Sequence of chain 1.C:
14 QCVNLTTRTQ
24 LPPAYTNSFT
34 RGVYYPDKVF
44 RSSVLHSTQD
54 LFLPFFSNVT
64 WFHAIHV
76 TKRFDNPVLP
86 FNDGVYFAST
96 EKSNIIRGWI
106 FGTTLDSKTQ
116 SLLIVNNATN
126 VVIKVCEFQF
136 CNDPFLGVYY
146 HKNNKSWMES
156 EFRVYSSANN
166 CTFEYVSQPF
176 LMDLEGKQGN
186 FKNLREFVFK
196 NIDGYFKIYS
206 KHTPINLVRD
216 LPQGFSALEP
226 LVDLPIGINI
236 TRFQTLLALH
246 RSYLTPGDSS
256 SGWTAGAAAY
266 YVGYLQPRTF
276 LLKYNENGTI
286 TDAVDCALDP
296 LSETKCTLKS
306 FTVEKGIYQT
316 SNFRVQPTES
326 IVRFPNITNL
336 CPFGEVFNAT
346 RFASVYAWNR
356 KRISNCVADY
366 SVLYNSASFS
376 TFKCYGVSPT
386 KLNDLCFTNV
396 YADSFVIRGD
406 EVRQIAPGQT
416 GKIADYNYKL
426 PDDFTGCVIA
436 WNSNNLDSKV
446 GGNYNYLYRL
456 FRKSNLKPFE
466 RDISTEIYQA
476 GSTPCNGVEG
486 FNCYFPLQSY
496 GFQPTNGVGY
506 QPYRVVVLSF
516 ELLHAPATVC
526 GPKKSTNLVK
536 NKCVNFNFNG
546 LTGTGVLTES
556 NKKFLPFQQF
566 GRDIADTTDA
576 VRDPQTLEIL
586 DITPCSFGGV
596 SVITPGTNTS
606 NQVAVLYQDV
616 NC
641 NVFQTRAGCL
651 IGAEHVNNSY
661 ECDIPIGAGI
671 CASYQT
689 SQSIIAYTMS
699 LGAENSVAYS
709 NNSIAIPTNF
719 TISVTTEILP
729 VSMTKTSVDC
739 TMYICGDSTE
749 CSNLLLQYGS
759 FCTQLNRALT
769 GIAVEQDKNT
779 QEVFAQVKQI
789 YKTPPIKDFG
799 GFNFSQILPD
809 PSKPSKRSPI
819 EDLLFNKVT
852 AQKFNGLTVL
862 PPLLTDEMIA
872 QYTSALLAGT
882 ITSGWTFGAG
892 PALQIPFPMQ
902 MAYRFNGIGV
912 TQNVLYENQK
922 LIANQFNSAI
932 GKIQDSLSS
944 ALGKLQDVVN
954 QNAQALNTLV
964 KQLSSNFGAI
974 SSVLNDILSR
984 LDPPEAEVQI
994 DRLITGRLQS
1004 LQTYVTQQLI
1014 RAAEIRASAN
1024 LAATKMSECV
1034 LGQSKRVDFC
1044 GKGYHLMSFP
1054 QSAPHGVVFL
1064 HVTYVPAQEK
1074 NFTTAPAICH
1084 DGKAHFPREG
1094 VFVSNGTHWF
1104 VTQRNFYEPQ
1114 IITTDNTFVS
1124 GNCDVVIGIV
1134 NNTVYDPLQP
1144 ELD

The protein below binds the small molecule below.
Small molecule (SMILES): CC(=O)N[C@@H]1[C@@H](O)[C@H](O)[C@@H](CO)O[C@H]1O

Sequence of chain 1.B:
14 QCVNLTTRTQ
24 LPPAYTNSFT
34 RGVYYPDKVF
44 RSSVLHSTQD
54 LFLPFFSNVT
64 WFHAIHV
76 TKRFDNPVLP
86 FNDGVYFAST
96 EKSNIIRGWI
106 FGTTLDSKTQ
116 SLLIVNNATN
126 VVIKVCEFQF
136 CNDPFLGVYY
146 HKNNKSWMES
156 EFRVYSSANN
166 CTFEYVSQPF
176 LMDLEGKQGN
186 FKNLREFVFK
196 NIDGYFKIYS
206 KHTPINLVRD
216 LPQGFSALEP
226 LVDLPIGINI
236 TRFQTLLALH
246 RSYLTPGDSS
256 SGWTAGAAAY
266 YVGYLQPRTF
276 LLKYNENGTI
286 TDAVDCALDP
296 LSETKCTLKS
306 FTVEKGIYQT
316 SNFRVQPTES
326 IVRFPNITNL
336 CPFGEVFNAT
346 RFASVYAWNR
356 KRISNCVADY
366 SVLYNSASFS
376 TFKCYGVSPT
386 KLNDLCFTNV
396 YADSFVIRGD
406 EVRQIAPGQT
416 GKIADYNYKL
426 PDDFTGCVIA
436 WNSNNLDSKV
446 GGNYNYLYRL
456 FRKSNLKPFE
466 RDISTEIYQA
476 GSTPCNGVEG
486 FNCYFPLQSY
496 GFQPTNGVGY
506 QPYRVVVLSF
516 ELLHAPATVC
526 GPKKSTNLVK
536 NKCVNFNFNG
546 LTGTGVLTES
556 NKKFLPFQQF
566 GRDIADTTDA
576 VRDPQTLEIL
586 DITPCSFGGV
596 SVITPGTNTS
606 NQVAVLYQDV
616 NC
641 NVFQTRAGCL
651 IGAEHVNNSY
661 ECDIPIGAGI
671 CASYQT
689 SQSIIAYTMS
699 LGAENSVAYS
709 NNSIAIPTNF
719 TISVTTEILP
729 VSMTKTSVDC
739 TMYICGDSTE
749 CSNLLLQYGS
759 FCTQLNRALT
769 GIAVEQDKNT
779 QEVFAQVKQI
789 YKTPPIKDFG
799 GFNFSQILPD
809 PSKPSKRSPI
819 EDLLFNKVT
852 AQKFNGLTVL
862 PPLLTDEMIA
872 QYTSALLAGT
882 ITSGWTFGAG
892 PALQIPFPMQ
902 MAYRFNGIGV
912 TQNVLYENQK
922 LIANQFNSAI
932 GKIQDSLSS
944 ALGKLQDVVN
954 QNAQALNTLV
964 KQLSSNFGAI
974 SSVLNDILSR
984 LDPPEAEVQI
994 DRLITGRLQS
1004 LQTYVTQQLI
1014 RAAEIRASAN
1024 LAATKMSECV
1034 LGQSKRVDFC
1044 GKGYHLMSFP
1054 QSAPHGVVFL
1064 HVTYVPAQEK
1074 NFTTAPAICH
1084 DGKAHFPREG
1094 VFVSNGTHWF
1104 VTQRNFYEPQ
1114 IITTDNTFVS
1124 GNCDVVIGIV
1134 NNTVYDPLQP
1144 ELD

Binding-site contacts:
Ligand atom C4 contacts residue ASN709 of chain 1.B at 4.2 Å.
Ligand atom C8 contacts residue PRO1079 of chain 1.B at 4.4 Å (hydrophobic).
Ligand atom O5 contacts residue ASN709 of chain 1.B at 2.4 Å (h-bond).
Ligand atom O6 contacts residue ASP796 of chain 1.C at 3.6 Å.
Ligand atom O3 contacts residue GLY1131 of chain 1.B at 4.3 Å.
Ligand atom C1 contacts residue ASN709 of chain 1.B at 1.4 Å.
Ligand atom C7 contacts residue ASN709 of chain 1.B at 3.5 Å.
Ligand atom O7 contacts residue GLY1131 of chain 1.B at 3.4 Å.
Ligand atom C7 contacts residue GLY1131 of chain 1.B at 4.2 Å.
Ligand atom C2 contacts residue ASN709 of chain 1.B at 2.5 Å.
Ligand atom C3 contacts residue ASN709 of chain 1.B at 3.8 Å.
Ligand atom C5 contacts residue ASN709 of chain 1.B at 3.7 Å.
Ligand atom O7 contacts residue ASN709 of chain 1.B at 3.8 Å.
Ligand atom C8 contacts residue ASN710 of chain 1.B at 3.9 Å.
Ligand atom C8 contacts residue ASN709 of chain 1.B at 3.8 Å.
Ligand atom N2 contacts residue ASN710 of chain 1.B at 4.3 Å.
Ligand atom N2 contacts residue ASN709 of chain 1.B at 2.9 Å (h-bond).